A small-molecule ligand and the protein it binds are described below.
Small molecule (SMILES): CC(=O)N[C@@H]1[C@@H](O)[C@H](O)[C@@H](CO)O[C@H]1O

Sequence of chain 1.C:
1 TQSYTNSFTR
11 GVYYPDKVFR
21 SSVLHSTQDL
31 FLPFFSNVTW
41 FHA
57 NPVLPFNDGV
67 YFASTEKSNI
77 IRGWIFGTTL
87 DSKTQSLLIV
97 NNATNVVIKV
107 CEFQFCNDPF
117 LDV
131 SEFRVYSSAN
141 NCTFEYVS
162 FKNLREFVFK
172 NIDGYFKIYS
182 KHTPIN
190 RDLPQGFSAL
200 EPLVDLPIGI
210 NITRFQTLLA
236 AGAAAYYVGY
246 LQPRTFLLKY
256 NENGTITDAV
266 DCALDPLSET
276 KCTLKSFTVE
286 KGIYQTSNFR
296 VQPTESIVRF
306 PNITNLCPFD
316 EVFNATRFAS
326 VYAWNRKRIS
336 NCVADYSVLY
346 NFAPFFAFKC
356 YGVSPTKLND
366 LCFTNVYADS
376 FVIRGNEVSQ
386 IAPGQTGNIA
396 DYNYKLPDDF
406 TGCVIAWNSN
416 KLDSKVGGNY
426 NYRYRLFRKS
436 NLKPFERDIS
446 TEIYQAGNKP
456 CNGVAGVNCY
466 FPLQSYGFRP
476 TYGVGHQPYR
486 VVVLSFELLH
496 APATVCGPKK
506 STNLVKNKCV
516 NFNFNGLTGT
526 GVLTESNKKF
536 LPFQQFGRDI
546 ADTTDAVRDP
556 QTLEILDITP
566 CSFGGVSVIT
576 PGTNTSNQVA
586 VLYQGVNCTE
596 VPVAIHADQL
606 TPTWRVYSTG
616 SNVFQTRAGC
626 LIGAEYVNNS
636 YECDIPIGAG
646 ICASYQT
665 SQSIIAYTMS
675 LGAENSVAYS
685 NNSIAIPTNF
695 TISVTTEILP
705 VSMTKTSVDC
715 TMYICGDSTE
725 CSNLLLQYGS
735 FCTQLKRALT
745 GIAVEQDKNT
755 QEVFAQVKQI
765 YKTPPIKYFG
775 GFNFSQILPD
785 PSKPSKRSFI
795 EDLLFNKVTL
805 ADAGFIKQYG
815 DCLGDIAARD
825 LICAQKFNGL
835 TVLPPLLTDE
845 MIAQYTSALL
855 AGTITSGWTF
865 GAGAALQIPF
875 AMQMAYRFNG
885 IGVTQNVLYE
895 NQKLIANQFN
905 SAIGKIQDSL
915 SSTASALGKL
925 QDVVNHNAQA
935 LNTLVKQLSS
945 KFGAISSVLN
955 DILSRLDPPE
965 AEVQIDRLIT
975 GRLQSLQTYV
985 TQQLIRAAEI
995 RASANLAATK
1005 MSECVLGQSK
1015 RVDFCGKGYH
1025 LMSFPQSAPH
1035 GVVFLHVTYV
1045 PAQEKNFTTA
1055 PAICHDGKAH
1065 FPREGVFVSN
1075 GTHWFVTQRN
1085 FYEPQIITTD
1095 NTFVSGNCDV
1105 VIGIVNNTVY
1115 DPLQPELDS

Sequence of chain 1.B:
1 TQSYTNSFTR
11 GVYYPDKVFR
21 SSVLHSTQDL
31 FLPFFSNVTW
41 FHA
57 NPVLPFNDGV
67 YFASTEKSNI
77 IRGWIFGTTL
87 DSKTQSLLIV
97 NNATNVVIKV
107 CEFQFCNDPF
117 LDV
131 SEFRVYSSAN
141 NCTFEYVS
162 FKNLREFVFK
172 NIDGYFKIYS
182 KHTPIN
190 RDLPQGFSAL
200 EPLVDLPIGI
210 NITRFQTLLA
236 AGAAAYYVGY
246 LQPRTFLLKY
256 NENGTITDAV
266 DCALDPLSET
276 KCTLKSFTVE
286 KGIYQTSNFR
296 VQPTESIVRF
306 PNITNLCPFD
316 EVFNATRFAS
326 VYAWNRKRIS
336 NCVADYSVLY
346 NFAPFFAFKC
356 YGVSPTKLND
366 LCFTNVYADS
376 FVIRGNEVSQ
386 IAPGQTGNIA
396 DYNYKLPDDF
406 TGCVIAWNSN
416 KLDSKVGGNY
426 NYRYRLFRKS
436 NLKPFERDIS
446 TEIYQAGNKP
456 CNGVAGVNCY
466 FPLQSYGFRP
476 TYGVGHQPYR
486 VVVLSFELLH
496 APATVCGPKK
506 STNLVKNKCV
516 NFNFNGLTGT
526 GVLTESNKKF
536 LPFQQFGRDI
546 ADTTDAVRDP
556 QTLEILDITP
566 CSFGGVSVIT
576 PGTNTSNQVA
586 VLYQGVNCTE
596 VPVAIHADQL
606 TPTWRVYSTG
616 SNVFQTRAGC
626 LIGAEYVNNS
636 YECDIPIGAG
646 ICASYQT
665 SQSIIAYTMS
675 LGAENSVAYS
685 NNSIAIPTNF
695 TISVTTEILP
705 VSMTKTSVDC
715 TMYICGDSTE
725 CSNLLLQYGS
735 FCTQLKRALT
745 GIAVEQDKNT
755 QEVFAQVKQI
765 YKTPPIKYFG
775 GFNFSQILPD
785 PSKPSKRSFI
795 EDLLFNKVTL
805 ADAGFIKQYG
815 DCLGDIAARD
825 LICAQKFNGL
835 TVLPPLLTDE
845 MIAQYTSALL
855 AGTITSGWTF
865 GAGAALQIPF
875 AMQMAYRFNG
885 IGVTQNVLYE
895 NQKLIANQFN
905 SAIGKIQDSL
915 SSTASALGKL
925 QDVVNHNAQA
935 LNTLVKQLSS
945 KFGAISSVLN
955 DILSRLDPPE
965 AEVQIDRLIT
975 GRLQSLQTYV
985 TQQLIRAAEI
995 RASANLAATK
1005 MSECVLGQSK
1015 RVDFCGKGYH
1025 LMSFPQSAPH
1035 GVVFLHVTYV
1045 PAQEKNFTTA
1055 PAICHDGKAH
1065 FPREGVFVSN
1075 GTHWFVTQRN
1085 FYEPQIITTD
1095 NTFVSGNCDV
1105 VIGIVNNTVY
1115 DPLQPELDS

Binding-site contacts:
Ligand atom N2 contacts residue TYR772 of chain 1.B at 3.9 Å.
Ligand atom C7 contacts residue ASN685 of chain 1.C at 4.1 Å.
Ligand atom C2 contacts residue ASN685 of chain 1.C at 2.5 Å.
Ligand atom O6 contacts residue ASN685 of chain 1.C at 3.9 Å.
Ligand atom C2 contacts residue TYR772 of chain 1.B at 4.0 Å (hydrophobic).
Ligand atom O6 contacts residue ILE770 of chain 1.B at 3.3 Å.
Ligand atom O7 contacts residue TYR772 of chain 1.B at 3.5 Å.
Ligand atom O6 contacts residue SER684 of chain 1.C at 4.2 Å.
Ligand atom C7 contacts residue TYR772 of chain 1.B at 3.5 Å (hydrophobic).
Ligand atom O5 contacts residue ASN685 of chain 1.C at 2.4 Å (h-bond).
Ligand atom C4 contacts residue ASN685 of chain 1.C at 4.2 Å.
Ligand atom C1 contacts residue ASN685 of chain 1.C at 1.4 Å.
Ligand atom C6 contacts residue ILE770 of chain 1.B at 3.9 Å (hydrophobic).
Ligand atom C3 contacts residue ASN685 of chain 1.C at 3.8 Å.
Ligand atom C5 contacts residue ASN685 of chain 1.C at 3.6 Å.
Ligand atom C8 contacts residue TYR772 of chain 1.B at 3.8 Å (hydrophobic).
Ligand atom N2 contacts residue ASN685 of chain 1.C at 2.9 Å (h-bond).